The protein below binds the small molecule below.
Small molecule (SMILES): CC(=O)N[C@H]1[C@H](O[C@H]2[C@H](O)[C@@H](NC(C)=O)CO[C@@H]2CO)O[C@H](CO)[C@@H](O)[C@@H]1O

Sequence of chain 1.A:
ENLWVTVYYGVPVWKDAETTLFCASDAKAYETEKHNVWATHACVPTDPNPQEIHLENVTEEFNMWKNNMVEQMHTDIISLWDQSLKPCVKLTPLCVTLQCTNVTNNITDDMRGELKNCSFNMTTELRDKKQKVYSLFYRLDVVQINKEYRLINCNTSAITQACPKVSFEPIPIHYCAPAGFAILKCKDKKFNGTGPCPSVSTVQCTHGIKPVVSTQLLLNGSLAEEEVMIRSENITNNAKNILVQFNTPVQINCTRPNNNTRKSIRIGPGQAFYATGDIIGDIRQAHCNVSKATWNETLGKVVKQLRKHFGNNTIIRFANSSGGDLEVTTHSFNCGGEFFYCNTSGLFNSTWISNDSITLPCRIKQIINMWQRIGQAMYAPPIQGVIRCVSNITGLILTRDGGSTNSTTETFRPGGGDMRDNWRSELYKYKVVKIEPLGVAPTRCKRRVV

Binding-site contacts:
Ligand atom C5 contacts residue ASN271 of chain 1.A at 3.5 Å.
Ligand atom C1 contacts residue ILE292 of chain 1.A at 4.0 Å (hydrophobic).
Ligand atom C1 contacts residue ASN271 of chain 1.A at 1.5 Å.
Ligand atom O5 contacts residue ILE292 of chain 1.A at 3.1 Å.
Ligand atom C5 contacts residue ILE292 of chain 1.A at 3.9 Å (hydrophobic).
Ligand atom C8 contacts residue VAL410 of chain 1.A at 3.8 Å (hydrophobic).
Ligand atom O5 contacts residue ASN271 of chain 1.A at 2.3 Å (h-bond).
Ligand atom C4 contacts residue ASN271 of chain 1.A at 4.3 Å.
Ligand atom C8 contacts residue ASN271 of chain 1.A at 4.0 Å.
Ligand atom C3 contacts residue ASN271 of chain 1.A at 3.9 Å.
Ligand atom C2 contacts residue ASN271 of chain 1.A at 2.7 Å.
Ligand atom C8 contacts residue GLY409 of chain 1.A at 3.5 Å.
Ligand atom C6 contacts residue ILE292 of chain 1.A at 3.6 Å (hydrophobic).
Ligand atom O6 contacts residue ILE292 of chain 1.A at 3.3 Å.
Ligand atom C7 contacts residue ASN271 of chain 1.A at 3.9 Å.
Ligand atom N2 contacts residue ASN271 of chain 1.A at 3.0 Å.